Sequence of chain 1.E:
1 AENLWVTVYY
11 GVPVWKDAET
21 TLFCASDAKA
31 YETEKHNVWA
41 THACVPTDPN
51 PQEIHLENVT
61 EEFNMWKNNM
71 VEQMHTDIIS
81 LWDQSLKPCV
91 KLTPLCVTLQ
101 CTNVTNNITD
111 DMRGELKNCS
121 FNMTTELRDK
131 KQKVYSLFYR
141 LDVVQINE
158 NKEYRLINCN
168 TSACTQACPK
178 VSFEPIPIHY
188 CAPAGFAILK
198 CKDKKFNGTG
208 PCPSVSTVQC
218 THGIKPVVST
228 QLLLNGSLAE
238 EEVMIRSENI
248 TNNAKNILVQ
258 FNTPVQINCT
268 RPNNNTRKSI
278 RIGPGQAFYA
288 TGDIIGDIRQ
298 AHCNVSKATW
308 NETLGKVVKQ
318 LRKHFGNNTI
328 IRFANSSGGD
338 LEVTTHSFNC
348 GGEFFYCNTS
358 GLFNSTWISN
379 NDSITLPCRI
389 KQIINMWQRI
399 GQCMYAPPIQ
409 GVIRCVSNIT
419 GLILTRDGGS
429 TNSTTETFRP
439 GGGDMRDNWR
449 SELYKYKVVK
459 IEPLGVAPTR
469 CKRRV

A protein and the small-molecule ligand that binds it are described below.
Small molecule (SMILES): CC(=O)N[C@H]1[C@H](O[C@H]2[C@H](O)[C@@H](NC(C)=O)CO[C@@H]2CO)O[C@H](CO)[C@@H](O[C@@H]2O[C@H](CO)[C@@H](O)[C@H](O[C@H]3O[C@H](CO)[C@@H](O)[C@H](O)[C@@H]3O)[C@@H]2O)[C@@H]1O

Binding-site contacts:
Ligand atom C8 contacts residue SER415 of chain 1.E at 3.8 Å.
Ligand atom C5 contacts residue VAL414 of chain 1.E at 4.0 Å (hydrophobic).
Ligand atom C4 contacts residue GLU181 of chain 1.E at 4.4 Å.
Ligand atom O6 contacts residue GLU181 of chain 1.E at 4.1 Å.
Ligand atom C6 contacts residue NAG1 of chain 1.DB at 4.2 Å.
Ligand atom C2 contacts residue ASN232 of chain 1.E at 2.3 Å.
Ligand atom O5 contacts residue NAG1 of chain 1.DB at 3.5 Å (h-bond).
Ligand atom C3 contacts residue ASN232 of chain 1.E at 3.7 Å.
Ligand atom C5 contacts residue GLU181 of chain 1.E at 3.4 Å.
Ligand atom C3 contacts residue VAL414 of chain 1.E at 3.4 Å (hydrophobic).
Ligand atom C6 contacts residue GLU181 of chain 1.E at 3.2 Å.
Ligand atom O3 contacts residue GLU181 of chain 1.E at 4.3 Å.
Ligand atom O3 contacts residue LYS35 of chain 1.E at 3.3 Å.
Ligand atom O4 contacts residue VAL414 of chain 1.E at 3.9 Å.
Ligand atom C7 contacts residue SER415 of chain 1.E at 4.1 Å.
Ligand atom O4 contacts residue LYS35 of chain 1.E at 2.6 Å (salt-bridge).
Ligand atom C7 contacts residue ASN232 of chain 1.E at 3.7 Å.
Ligand atom C8 contacts residue LEU231 of chain 1.E at 3.6 Å (hydrophobic).
Ligand atom C5 contacts residue NAG1 of chain 1.DB at 4.1 Å.
Ligand atom O5 contacts residue GLU181 of chain 1.E at 3.6 Å (salt-bridge).
Ligand atom O7 contacts residue ASN232 of chain 1.E at 4.2 Å.
Ligand atom C4 contacts residue LYS35 of chain 1.E at 3.4 Å.
Ligand atom O5 contacts residue ASN232 of chain 1.E at 2.4 Å (h-bond).
Ligand atom C8 contacts residue ASN346 of chain 1.E at 4.2 Å.
Ligand atom O7 contacts residue GLU181 of chain 1.E at 4.3 Å.
Ligand atom C4 contacts residue ASN232 of chain 1.E at 4.2 Å.
Ligand atom C2 contacts residue VAL414 of chain 1.E at 4.2 Å (hydrophobic).
Ligand atom C5 contacts residue ASN232 of chain 1.E at 3.7 Å.
Ligand atom C3 contacts residue LYS35 of chain 1.E at 4.2 Å.
Ligand atom C1 contacts residue GLU181 of chain 1.E at 4.2 Å.
Ligand atom C1 contacts residue ASN232 of chain 1.E at 1.4 Å.
Ligand atom N2 contacts residue ASN232 of chain 1.E at 2.7 Å (h-bond).
Ligand atom O3 contacts residue VAL414 of chain 1.E at 4.3 Å.
Ligand atom C8 contacts residue VAL224 of chain 1.E at 4.3 Å (hydrophobic).
Ligand atom N2 contacts residue VAL414 of chain 1.E at 4.4 Å.
Ligand atom C4 contacts residue VAL414 of chain 1.E at 4.0 Å (hydrophobic).
Ligand atom C1 contacts residue NAG1 of chain 1.DB at 4.0 Å.
Ligand atom O7 contacts residue VAL414 of chain 1.E at 4.2 Å.
Ligand atom N2 contacts residue SER415 of chain 1.E at 3.5 Å (h-bond).
Ligand atom C1 contacts residue VAL414 of chain 1.E at 4.2 Å (hydrophobic).